Binding-site contacts:
Ligand atom C1 contacts residue LEU177 of chain 1.F at 3.3 Å (hydrophobic).
Ligand atom C3 contacts residue LEU177 of chain 1.F at 3.9 Å (hydrophobic).
Ligand atom S1 contacts residue HIS116 of chain 1.F at 4.3 Å.
Ligand atom O2 contacts residue TRP188 of chain 1.F at 3.4 Å.
Ligand atom O3 contacts residue LYS120 of chain 1.F at 4.3 Å.
Ligand atom N1 contacts residue HIS97 of chain 1.F at 3.0 Å (h-bond).
Ligand atom S1 contacts residue ZN1 of chain 1.Z at 3.2 Å.
Ligand atom S1 contacts residue THR178 of chain 1.F at 3.4 Å (h-bond).
Ligand atom C4 contacts residue LEU177 of chain 1.F at 4.3 Å (hydrophobic).
Ligand atom O1 contacts residue ZN1 of chain 1.Z at 3.3 Å.
Ligand atom O2 contacts residue ZN1 of chain 1.Z at 4.1 Å.
Ligand atom N1 contacts residue HIS116 of chain 1.F at 3.6 Å.
Ligand atom N1 contacts residue THR178 of chain 1.F at 2.7 Å (h-bond).
Ligand atom S1 contacts residue LEU177 of chain 1.F at 3.9 Å.
Ligand atom O2 contacts residue LEU177 of chain 1.F at 3.4 Å.
Ligand atom C2 contacts residue LEU177 of chain 1.F at 3.5 Å (hydrophobic).
Ligand atom C7 contacts residue LEU177 of chain 1.F at 3.6 Å (hydrophobic).
Ligand atom O1 contacts residue VAL128 of chain 1.F at 3.4 Å.
Ligand atom O1 contacts residue HIS116 of chain 1.F at 3.9 Å.
Ligand atom C1 contacts residue HIS97 of chain 1.F at 4.3 Å.
Ligand atom O1 contacts residue VAL118 of chain 1.F at 3.9 Å.
Ligand atom C7 contacts residue PRO180 of chain 1.F at 3.6 Å (hydrophobic).
Ligand atom S2 contacts residue HIS97 of chain 1.F at 4.2 Å.
Ligand atom S1 contacts residue HIS97 of chain 1.F at 3.7 Å.
Ligand atom C4 contacts residue LYS120 of chain 1.F at 4.3 Å.
Ligand atom C6 contacts residue PRO180 of chain 1.F at 4.0 Å (hydrophobic).
Ligand atom C6 contacts residue PRO181 of chain 1.F at 4.1 Å (hydrophobic).
Ligand atom C7 contacts residue ALA179 of chain 1.F at 3.9 Å (hydrophobic).
Ligand atom O1 contacts residue LEU177 of chain 1.F at 4.2 Å.
Ligand atom N1 contacts residue HIS99 of chain 1.F at 3.2 Å (h-bond).
Ligand atom N2 contacts residue LEU177 of chain 1.F at 3.4 Å.
Ligand atom N1 contacts residue ZN1 of chain 1.Z at 2.0 Å.
Ligand atom O2 contacts residue THR178 of chain 1.F at 2.8 Å (h-bond).
Ligand atom S2 contacts residue LEU177 of chain 1.F at 3.6 Å.
Ligand atom N2 contacts residue THR178 of chain 1.F at 4.1 Å.
Ligand atom O1 contacts residue HIS97 of chain 1.F at 3.6 Å.
Ligand atom O1 contacts residue TRP188 of chain 1.F at 3.8 Å.
Ligand atom S2 contacts residue VAL118 of chain 1.F at 3.8 Å.
Ligand atom C6 contacts residue LEU177 of chain 1.F at 4.0 Å (hydrophobic).
Ligand atom N2 contacts residue ALA179 of chain 1.F at 4.0 Å.

This protein binds this small molecule.
Small molecule (SMILES): CCOc1ccc2nc(S(N)(=O)=O)sc2c1

Sequence of chain 1.F:
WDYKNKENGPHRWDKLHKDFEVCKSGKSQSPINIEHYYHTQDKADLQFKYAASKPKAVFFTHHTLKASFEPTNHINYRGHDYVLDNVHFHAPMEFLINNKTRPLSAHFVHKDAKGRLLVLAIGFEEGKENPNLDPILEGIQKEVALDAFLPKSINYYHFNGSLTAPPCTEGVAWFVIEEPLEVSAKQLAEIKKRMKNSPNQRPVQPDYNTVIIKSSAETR